Binding-site contacts:
Ligand atom CAX contacts residue ARG992 of chain 1.A at 3.6 Å.
Ligand atom OAW contacts residue TRP677 of chain 1.A at 3.9 Å.
Ligand atom OAH contacts residue LEU847 of chain 1.A at 3.9 Å.
Ligand atom CAD contacts residue 9PE1 of chain 1.G at 3.4 Å.
Ligand atom CAM contacts residue TRP677 of chain 1.A at 4.0 Å (hydrophobic).
Ligand atom CBC contacts residue 9PE1 of chain 1.G at 2.4 Å.
Ligand atom CAL contacts residue TRP677 of chain 1.A at 3.6 Å (hydrophobic).
Ligand atom OAG contacts residue 9PE1 of chain 1.G at 3.5 Å (h-bond).
Ligand atom CAQ contacts residue ILE691 of chain 1.A at 3.7 Å (hydrophobic).
Ligand atom CAM contacts residue 9PE1 of chain 1.G at 3.7 Å.
Ligand atom CAY contacts residue TRP677 of chain 1.A at 3.5 Å (hydrophobic).
Ligand atom OAW contacts residue 9PE1 of chain 1.G at 2.4 Å (h-bond).
Ligand atom OAH contacts residue TRP677 of chain 1.A at 3.7 Å.
Ligand atom CAV contacts residue 9PE1 of chain 1.G at 1.4 Å.
Ligand atom CAE contacts residue 9PE1 of chain 1.G at 3.7 Å.
Ligand atom CAC contacts residue ILE741 of chain 1.A at 3.7 Å (hydrophobic).
Ligand atom CAR contacts residue 9PE1 of chain 1.G at 3.4 Å.
Ligand atom CAD contacts residue SER844 of chain 1.A at 3.3 Å.
Ligand atom CBH contacts residue 9PE1 of chain 1.G at 3.6 Å.
Ligand atom CAP contacts residue ILE691 of chain 1.A at 3.8 Å (hydrophobic).
Ligand atom OAH contacts residue VAL996 of chain 1.A at 3.5 Å.
Ligand atom CAI contacts residue PHE730 of chain 1.A at 3.5 Å (hydrophobic).
Ligand atom CAP contacts residue ILE738 of chain 1.A at 3.8 Å (hydrophobic).
Ligand atom CBC contacts residue TRP677 of chain 1.A at 3.6 Å (hydrophobic).
Ligand atom CAC contacts residue 9PE1 of chain 1.G at 3.8 Å.
Ligand atom CAJ contacts residue 9PE1 of chain 1.G at 3.8 Å.
Ligand atom CAU contacts residue PHE841 of chain 1.A at 4.0 Å (hydrophobic).
Ligand atom OAF contacts residue TRP677 of chain 1.A at 3.9 Å.
Ligand atom CAI contacts residue 9PE1 of chain 1.G at 3.9 Å.
Ligand atom CAI contacts residue ASN687 of chain 1.A at 4.0 Å.
Ligand atom CAT contacts residue PHE733 of chain 1.A at 3.6 Å (hydrophobic).
Ligand atom CAK contacts residue SER734 of chain 1.A at 3.5 Å.
Ligand atom OAG contacts residue TRP677 of chain 1.A at 3.2 Å.
Ligand atom CAX contacts residue TRP677 of chain 1.A at 3.6 Å (hydrophobic).
Ligand atom CAY contacts residue 9PE1 of chain 1.G at 3.2 Å.
Ligand atom CAR contacts residue TRP677 of chain 1.A at 3.7 Å (hydrophobic).
Ligand atom CAK contacts residue ILE691 of chain 1.A at 3.7 Å (hydrophobic).
Ligand atom OAF contacts residue ARG992 of chain 1.A at 2.4 Å (salt-bridge).
Ligand atom CAZ contacts residue 9PE1 of chain 1.G at 2.7 Å.
Ligand atom CAU contacts residue VAL737 of chain 1.A at 3.7 Å (hydrophobic).

The small molecule below binds the protein below.
Small molecule (SMILES): CC(C)CCC[C@@H](C)[C@H]1CC[C@H]2[C@@H]3CC=C4C[C@@H](OC(=O)CCC(=O)O)CC[C@]4(C)[C@H]3CC[C@]12C

Sequence of chain 1.A:
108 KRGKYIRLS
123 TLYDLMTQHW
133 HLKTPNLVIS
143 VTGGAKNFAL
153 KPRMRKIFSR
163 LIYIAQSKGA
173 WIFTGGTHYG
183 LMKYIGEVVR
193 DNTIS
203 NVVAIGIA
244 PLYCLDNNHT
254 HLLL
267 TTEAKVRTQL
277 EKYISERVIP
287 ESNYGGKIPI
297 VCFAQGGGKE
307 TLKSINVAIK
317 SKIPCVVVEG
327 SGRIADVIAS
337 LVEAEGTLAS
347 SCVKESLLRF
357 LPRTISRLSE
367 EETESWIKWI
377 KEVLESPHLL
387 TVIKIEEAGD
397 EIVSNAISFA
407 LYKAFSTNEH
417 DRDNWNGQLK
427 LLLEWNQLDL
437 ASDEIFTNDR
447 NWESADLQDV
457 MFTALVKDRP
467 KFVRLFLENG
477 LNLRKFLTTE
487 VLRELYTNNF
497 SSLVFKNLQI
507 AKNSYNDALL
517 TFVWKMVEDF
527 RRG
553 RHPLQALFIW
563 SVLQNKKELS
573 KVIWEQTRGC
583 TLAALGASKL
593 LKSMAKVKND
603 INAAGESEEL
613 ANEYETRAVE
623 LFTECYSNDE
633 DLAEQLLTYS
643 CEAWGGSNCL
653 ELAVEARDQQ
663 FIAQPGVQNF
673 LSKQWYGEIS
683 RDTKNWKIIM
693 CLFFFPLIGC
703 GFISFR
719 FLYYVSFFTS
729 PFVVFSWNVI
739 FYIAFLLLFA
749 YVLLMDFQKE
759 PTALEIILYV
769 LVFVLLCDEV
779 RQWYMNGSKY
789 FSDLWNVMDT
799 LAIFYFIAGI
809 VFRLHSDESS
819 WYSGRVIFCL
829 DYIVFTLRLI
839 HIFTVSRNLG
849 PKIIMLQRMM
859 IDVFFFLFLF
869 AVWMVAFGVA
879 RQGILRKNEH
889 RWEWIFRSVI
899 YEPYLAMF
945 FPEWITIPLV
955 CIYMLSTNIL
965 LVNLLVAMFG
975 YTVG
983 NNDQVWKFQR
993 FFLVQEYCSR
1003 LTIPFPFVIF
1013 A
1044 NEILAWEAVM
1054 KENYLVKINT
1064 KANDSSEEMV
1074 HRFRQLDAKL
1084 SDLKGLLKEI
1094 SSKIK